A small-molecule ligand and the protein it binds are described below.
Small molecule (SMILES): N[C@@H](Cn1cc(I)c(=O)[nH]c1=O)C(=O)O

Binding-site contacts:
Ligand atom C8 contacts residue SER142 of chain 2.B at 3.5 Å.
Ligand atom I5 contacts residue THR174 of chain 2.B at 3.6 Å.
Ligand atom C9 contacts residue SER142 of chain 2.B at 3.6 Å.
Ligand atom O92 contacts residue GLY141 of chain 2.B at 3.2 Å.
Ligand atom O91 contacts residue THR91 of chain 2.B at 2.9 Å (h-bond).
Ligand atom C2 contacts residue LEU138 of chain 2.B at 3.6 Å (hydrophobic).
Ligand atom N3 contacts residue GLU193 of chain 2.B at 3.9 Å.
Ligand atom N8 contacts residue PRO89 of chain 2.B at 2.9 Å (h-bond).
Ligand atom C6 contacts residue LEU138 of chain 2.B at 3.8 Å (hydrophobic).
Ligand atom C6 contacts residue TYR61 of chain 2.B at 3.8 Å (hydrophobic).
Ligand atom C2 contacts residue THR143 of chain 2.B at 3.3 Å.
Ligand atom C2 contacts residue GLU193 of chain 2.B at 3.9 Å.
Ligand atom N8 contacts residue THR91 of chain 2.B at 2.9 Å (h-bond).
Ligand atom O92 contacts residue ARG96 of chain 2.B at 2.9 Å (salt-bridge).
Ligand atom N8 contacts residue GLU193 of chain 2.B at 2.9 Å (salt-bridge).
Ligand atom C9 contacts residue TYR61 of chain 2.B at 3.7 Å (hydrophobic).
Ligand atom C4 contacts residue THR143 of chain 2.B at 3.7 Å.
Ligand atom C7 contacts residue TYR61 of chain 2.B at 3.4 Å (hydrophobic).
Ligand atom O91 contacts residue ARG96 of chain 2.B at 2.7 Å (salt-bridge).
Ligand atom O2 contacts residue SER142 of chain 2.B at 3.2 Å (h-bond).
Ligand atom C8 contacts residue GLU193 of chain 2.B at 3.5 Å.
Ligand atom C9 contacts residue THR91 of chain 2.B at 3.6 Å.
Ligand atom O91 contacts residue TYR61 of chain 2.B at 3.7 Å.
Ligand atom O4 contacts residue GLU193 of chain 2.B at 3.0 Å (salt-bridge).
Ligand atom C5 contacts residue GLU193 of chain 2.B at 3.4 Å.
Ligand atom O92 contacts residue SER142 of chain 2.B at 2.9 Å (h-bond).
Ligand atom O2 contacts residue THR143 of chain 2.B at 3.0 Å (h-bond).
Ligand atom O92 contacts residue TYR61 of chain 2.B at 3.5 Å.
Ligand atom O91 contacts residue LEU90 of chain 2.B at 3.7 Å.
Ligand atom C6 contacts residue GLU193 of chain 2.B at 3.2 Å.
Ligand atom I5 contacts residue MET196 of chain 2.B at 3.8 Å.
Ligand atom N1 contacts residue LEU138 of chain 2.B at 3.5 Å.
Ligand atom N3 contacts residue THR143 of chain 2.B at 2.7 Å (h-bond).
Ligand atom O4 contacts residue LEU192 of chain 2.B at 3.1 Å.
Ligand atom O2 contacts residue GLY141 of chain 2.B at 3.6 Å.
Ligand atom N8 contacts residue TYR220 of chain 2.B at 3.7 Å.
Ligand atom N1 contacts residue GLU193 of chain 2.B at 3.5 Å (salt-bridge).
Ligand atom C8 contacts residue THR91 of chain 2.B at 3.5 Å.
Ligand atom C4 contacts residue GLU193 of chain 2.B at 3.7 Å.
Ligand atom C9 contacts residue ARG96 of chain 2.B at 3.4 Å.

Sequence of chain 2.B:
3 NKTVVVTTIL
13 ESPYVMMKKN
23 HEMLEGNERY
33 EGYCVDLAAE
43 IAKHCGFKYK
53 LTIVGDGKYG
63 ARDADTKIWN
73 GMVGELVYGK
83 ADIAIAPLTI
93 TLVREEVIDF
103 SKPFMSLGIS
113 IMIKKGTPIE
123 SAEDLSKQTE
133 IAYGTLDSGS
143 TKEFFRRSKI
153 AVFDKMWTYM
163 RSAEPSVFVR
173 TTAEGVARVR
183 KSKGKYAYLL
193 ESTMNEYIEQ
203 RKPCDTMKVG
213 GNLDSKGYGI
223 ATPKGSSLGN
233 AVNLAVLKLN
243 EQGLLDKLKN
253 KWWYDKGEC